Sequence of chain 1.E:
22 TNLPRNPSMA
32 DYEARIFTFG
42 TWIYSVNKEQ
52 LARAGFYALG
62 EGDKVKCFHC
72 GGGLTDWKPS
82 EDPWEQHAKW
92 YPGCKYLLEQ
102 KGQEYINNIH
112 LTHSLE

Binding-site contacts:
Ligand atom N34 contacts residue THR76 of chain 1.E at 2.7 Å (h-bond).
Ligand atom C16 contacts residue GLY74 of chain 1.E at 3.5 Å.
Ligand atom C6 contacts residue TRP91 of chain 1.E at 3.5 Å (hydrophobic).
Ligand atom C37 contacts residue THR76 of chain 1.E at 3.6 Å.
Ligand atom C41 contacts residue LYS79 of chain 1.E at 3.8 Å.
Ligand atom C42 contacts residue THR76 of chain 1.E at 3.6 Å.
Ligand atom C41 contacts residue ASP77 of chain 1.E at 3.5 Å.
Ligand atom N40 contacts residue GLU82 of chain 1.E at 2.9 Å (salt-bridge).
Ligand atom N40 contacts residue GLN87 of chain 1.E at 3.5 Å (h-bond).
Ligand atom C11 contacts residue GLY74 of chain 1.E at 3.3 Å.
Ligand atom C39 contacts residue GLU82 of chain 1.E at 3.7 Å.
Ligand atom C13 contacts residue GLY74 of chain 1.E at 3.5 Å.
Ligand atom O31 contacts residue THR76 of chain 1.E at 3.0 Å (h-bond).
Ligand atom N18 contacts residue GLY74 of chain 1.E at 2.8 Å (h-bond).
Ligand atom C28 contacts residue LEU75 of chain 1.E at 3.6 Å (hydrophobic).
Ligand atom C26 contacts residue LEU60 of chain 1.E at 3.3 Å (hydrophobic).
Ligand atom C39 contacts residue GLN87 of chain 1.E at 3.4 Å.
Ligand atom C35 contacts residue THR76 of chain 1.E at 3.6 Å.
Ligand atom C41 contacts residue GLU82 of chain 1.E at 3.2 Å.
Ligand atom C27 contacts residue LYS65 of chain 1.E at 3.7 Å.
Ligand atom C24 contacts residue GLY74 of chain 1.E at 3.8 Å.
Ligand atom C32 contacts residue THR76 of chain 1.E at 3.6 Å.
Ligand atom C25 contacts residue GLY74 of chain 1.E at 3.6 Å.
Ligand atom C27 contacts residue LEU75 of chain 1.E at 3.5 Å (hydrophobic).
Ligand atom C28 contacts residue GLY74 of chain 1.E at 3.5 Å.
Ligand atom C37 contacts residue ASP77 of chain 1.E at 3.5 Å.
Ligand atom C48 contacts residue ASP77 of chain 1.E at 3.6 Å.
Ligand atom O36 contacts residue TRP91 of chain 1.E at 3.4 Å (h-bond).
Ligand atom C15 contacts residue LEU112 of chain 1.D at 3.8 Å (hydrophobic).
Ligand atom O31 contacts residue LEU75 of chain 1.E at 3.6 Å.
Ligand atom C27 contacts residue GLY74 of chain 1.E at 3.8 Å.
Ligand atom C13 contacts residue TYR92 of chain 1.E at 3.4 Å (hydrophobic).
Ligand atom C29 contacts residue GLY74 of chain 1.E at 3.7 Å.
Ligand atom O36 contacts residue GLN87 of chain 1.E at 3.7 Å.
Ligand atom C28 contacts residue THR76 of chain 1.E at 3.6 Å.
Ligand atom C30 contacts residue THR76 of chain 1.E at 3.8 Å.
Ligand atom C7 contacts residue TRP91 of chain 1.E at 3.5 Å (hydrophobic).
Ligand atom C37 contacts residue GLN87 of chain 1.E at 3.8 Å.
Ligand atom C37 contacts residue GLU82 of chain 1.E at 3.6 Å.
Ligand atom C26 contacts residue GLY74 of chain 1.E at 3.6 Å.

Sequence of chain 1.D:
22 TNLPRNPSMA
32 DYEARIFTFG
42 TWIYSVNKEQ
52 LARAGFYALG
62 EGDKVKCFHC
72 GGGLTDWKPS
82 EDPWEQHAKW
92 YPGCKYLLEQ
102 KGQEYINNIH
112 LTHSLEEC

The protein below binds the small molecule below.
Small molecule (SMILES): CCO[C@@H]1C[C@@H]2CN(C(=O)[C@@H](NC(=O)[C@H](C)NC)C3CCC(F)(F)CC3)[C@H](C(=O)N[C@@H]3CCOc4ccccc43)CN2C1